Binding-site contacts:
Ligand atom C15 contacts residue ILE87 of chain 1.B at 3.8 Å (hydrophobic).
Ligand atom C19 contacts residue ALA46 of chain 1.B at 3.8 Å (hydrophobic).
Ligand atom C9 contacts residue TRP91 of chain 1.B at 3.7 Å (hydrophobic).
Ligand atom N10 contacts residue CYS92 of chain 1.B at 3.1 Å (h-bond).
Ligand atom O23 contacts residue GLY153 of chain 1.B at 3.7 Å.
Ligand atom C15 contacts residue LYS48 of chain 1.B at 3.7 Å.
Ligand atom N20 contacts residue GLU61 of chain 1.B at 2.8 Å (salt-bridge).
Ligand atom C18 contacts residue ASP154 of chain 1.B at 3.7 Å.
Ligand atom C27 contacts residue GLU61 of chain 1.B at 3.7 Å.
Ligand atom C2 contacts residue ALA46 of chain 1.B at 3.7 Å (hydrophobic).
Ligand atom O11 contacts residue ILE28 of chain 1.B at 3.6 Å.
Ligand atom C6 contacts residue PHE155 of chain 1.B at 3.6 Å (hydrophobic).
Ligand atom C15 contacts residue THR89 of chain 1.B at 3.4 Å.
Ligand atom C24 contacts residue LEU65 of chain 1.B at 3.8 Å (hydrophobic).
Ligand atom C21 contacts residue ASP154 of chain 1.B at 3.5 Å.
Ligand atom C4 contacts residue THR89 of chain 1.B at 3.3 Å.
Ligand atom C14 contacts residue LYS48 of chain 1.B at 3.8 Å.
Ligand atom C17 contacts residue GLU61 of chain 1.B at 3.4 Å.
Ligand atom C28 contacts residue GLU61 of chain 1.B at 3.1 Å.
Ligand atom C3 contacts residue THR89 of chain 1.B at 3.5 Å.
Ligand atom C16 contacts residue ILE87 of chain 1.B at 3.7 Å (hydrophobic).
Ligand atom C22 contacts residue ASP154 of chain 1.B at 3.8 Å.
Ligand atom C3 contacts residue GLN90 of chain 1.B at 3.5 Å.
Ligand atom C24 contacts residue ASP154 of chain 1.B at 3.8 Å.
Ligand atom C4 contacts residue ALA46 of chain 1.B at 3.7 Å (hydrophobic).
Ligand atom N34 contacts residue HIS134 of chain 1.B at 3.6 Å.
Ligand atom N34 contacts residue GLY153 of chain 1.B at 3.2 Å.
Ligand atom C5 contacts residue PHE155 of chain 1.B at 3.7 Å (hydrophobic).
Ligand atom O23 contacts residue LEU74 of chain 1.B at 3.3 Å.
Ligand atom N10 contacts residue TRP91 of chain 1.B at 3.7 Å.
Ligand atom C16 contacts residue GLU61 of chain 1.B at 3.3 Å.
Ligand atom N34 contacts residue ILE152 of chain 1.B at 3.5 Å (h-bond).
Ligand atom C19 contacts residue LYS48 of chain 1.B at 3.6 Å.
Ligand atom C21 contacts residue GLU61 of chain 1.B at 3.7 Å.
Ligand atom C18 contacts residue LEU74 of chain 1.B at 3.7 Å (hydrophobic).
Ligand atom C16 contacts residue THR89 of chain 1.B at 3.6 Å.
Ligand atom C3 contacts residue ALA46 of chain 1.B at 3.4 Å (hydrophobic).
Ligand atom C9 contacts residue CYS92 of chain 1.B at 3.3 Å (hydrophobic).
Ligand atom O23 contacts residue ASP154 of chain 1.B at 3.0 Å (salt-bridge).
Ligand atom C22 contacts residue GLU61 of chain 1.B at 3.8 Å.

Sequence of chain 1.B:
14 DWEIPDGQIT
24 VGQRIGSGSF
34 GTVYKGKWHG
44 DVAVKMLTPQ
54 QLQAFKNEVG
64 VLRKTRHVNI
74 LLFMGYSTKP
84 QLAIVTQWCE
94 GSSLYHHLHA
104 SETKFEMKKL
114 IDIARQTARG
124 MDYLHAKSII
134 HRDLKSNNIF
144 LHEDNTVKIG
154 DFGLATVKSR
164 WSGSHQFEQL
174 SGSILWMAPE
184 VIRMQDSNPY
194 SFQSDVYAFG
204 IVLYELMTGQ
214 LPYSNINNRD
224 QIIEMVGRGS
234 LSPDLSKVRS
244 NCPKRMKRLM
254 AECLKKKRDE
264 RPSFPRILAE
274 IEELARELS

This protein binds this small molecule.
Small molecule (SMILES): Cc1ccc(NC(=O)c2cccc(C(C)(C)C#N)c2)cc1Nc1ccc2ncn(C)c(=O)c2c1